Sequence of chain 37.A:
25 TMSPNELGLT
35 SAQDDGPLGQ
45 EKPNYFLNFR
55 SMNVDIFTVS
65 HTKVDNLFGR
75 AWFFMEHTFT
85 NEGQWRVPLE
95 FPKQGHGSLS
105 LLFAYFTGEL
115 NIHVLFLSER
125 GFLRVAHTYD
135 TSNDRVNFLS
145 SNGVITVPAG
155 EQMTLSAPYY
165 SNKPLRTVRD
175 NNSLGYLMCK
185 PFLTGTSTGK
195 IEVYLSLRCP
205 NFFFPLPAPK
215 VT

A protein and the small-molecule ligand that binds it are described below.
Small molecule (SMILES): Nc1ncnc2c1ncn2[C@@H]1O[C@H](CO)[C@@H](O[P](=O)(O)OC[C@H]2O[C@@H](n3ccc(=O)[nH]c3=O)[C@H](O)[C@@H]2O[P](=O)(O)OC[C@H]2O[C@@H](n3ccc(=O)[nH]c3=O)[C@H](O)[C@@H]2O[P](=O)(O)OC[C@H]2O[C@@H](n3ccc(=O)[nH]c3=O)[C@H](O)[C@@H]2O[P](=O)(O)OC[C@H]2O[C@@H](n3ccc(=O)[nH]c3=O)[C@H](O)[C@@H]2O[P](=O)(O)OC[C@H]2O[C@@H](n3ccc(=O)[nH]c3=O)[C@H](O)[C@@H]2O)[C@H]1O

Sequence of chain 39.B:
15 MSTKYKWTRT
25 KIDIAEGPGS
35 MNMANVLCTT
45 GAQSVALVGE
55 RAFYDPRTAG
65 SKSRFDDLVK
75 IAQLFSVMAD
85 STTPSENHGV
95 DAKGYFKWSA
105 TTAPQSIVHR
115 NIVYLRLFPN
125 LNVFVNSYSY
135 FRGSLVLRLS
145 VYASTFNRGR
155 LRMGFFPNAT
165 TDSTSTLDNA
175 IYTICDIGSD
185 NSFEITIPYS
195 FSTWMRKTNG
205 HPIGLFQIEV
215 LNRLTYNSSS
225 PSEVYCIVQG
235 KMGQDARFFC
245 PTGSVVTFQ

Sequence of chain 40.B:
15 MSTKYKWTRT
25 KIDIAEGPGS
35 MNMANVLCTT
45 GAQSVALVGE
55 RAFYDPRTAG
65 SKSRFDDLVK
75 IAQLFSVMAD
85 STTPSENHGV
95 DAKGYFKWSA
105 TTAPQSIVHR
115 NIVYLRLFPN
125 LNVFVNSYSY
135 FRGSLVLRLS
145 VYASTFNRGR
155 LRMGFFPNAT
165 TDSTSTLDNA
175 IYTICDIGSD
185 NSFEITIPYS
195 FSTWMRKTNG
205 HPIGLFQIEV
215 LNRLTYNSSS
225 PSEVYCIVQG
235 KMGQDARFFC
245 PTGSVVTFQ

Sequence of chain 37.B:
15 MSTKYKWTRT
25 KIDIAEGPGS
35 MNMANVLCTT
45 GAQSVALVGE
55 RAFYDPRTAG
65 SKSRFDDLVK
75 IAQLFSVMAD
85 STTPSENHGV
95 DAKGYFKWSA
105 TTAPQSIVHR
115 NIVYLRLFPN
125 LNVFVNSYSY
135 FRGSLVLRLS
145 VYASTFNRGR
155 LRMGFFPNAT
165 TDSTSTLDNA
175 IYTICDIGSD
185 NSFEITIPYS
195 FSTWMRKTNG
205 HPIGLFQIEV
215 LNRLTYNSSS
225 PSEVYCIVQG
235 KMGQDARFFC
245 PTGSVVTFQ

Binding-site contacts:
Ligand atom N3 contacts residue ARG55 of chain 37.B at 3.2 Å (salt-bridge).
Ligand atom O2 contacts residue TYR58 of chain 37.B at 3.6 Å.
Ligand atom O2' contacts residue TYR19 of chain 39.B at 3.7 Å.
Ligand atom OP1 contacts residue THR17 of chain 40.B at 3.7 Å.
Ligand atom O2' contacts residue CYS203 of chain 37.A at 3.3 Å (h-bond).
Ligand atom C1' contacts residue ARG68 of chain 37.B at 3.8 Å.
Ligand atom C2' contacts residue THR17 of chain 40.B at 3.7 Å.
Ligand atom P contacts residue TYR19 of chain 39.B at 4.0 Å.
Ligand atom O2 contacts residue TRP21 of chain 40.B at 2.9 Å.
Ligand atom OP1 contacts residue TYR19 of chain 39.B at 3.6 Å (h-bond).
Ligand atom C6 contacts residue TYR58 of chain 37.B at 3.8 Å (hydrophobic).
Ligand atom O2' contacts residue ARG55 of chain 37.B at 3.8 Å.
Ligand atom C1' contacts residue TRP21 of chain 40.B at 3.9 Å (hydrophobic).
Ligand atom C2 contacts residue TRP21 of chain 40.B at 3.2 Å (hydrophobic).
Ligand atom O4' contacts residue ARG202 of chain 37.A at 3.9 Å.
Ligand atom OP2 contacts residue ARG55 of chain 37.B at 2.9 Å (salt-bridge).
Ligand atom OP2 contacts residue THR17 of chain 40.B at 3.5 Å.
Ligand atom C4 contacts residue TRP21 of chain 40.B at 3.7 Å (hydrophobic).
Ligand atom O2' contacts residue THR17 of chain 40.B at 2.8 Å.
Ligand atom N1 contacts residue ALA56 of chain 37.B at 3.2 Å (h-bond).
Ligand atom C5' contacts residue ARG202 of chain 37.A at 3.9 Å.
Ligand atom O2' contacts residue LEU41 of chain 37.B at 3.8 Å.
Ligand atom O4' contacts residue ARG68 of chain 37.B at 3.0 Å (salt-bridge).
Ligand atom C4' contacts residue TYR19 of chain 39.B at 3.8 Å (hydrophobic).
Ligand atom N1 contacts residue TYR58 of chain 37.B at 3.5 Å.
Ligand atom N1 contacts residue ARG68 of chain 37.B at 3.9 Å.
Ligand atom OP2 contacts residue ARG202 of chain 37.A at 3.6 Å.
Ligand atom O3' contacts residue TYR19 of chain 39.B at 3.0 Å (h-bond).
Ligand atom C2 contacts residue TYR58 of chain 37.B at 3.8 Å (hydrophobic).
Ligand atom N1 contacts residue TRP21 of chain 40.B at 3.8 Å.
Ligand atom N6 contacts residue TYR58 of chain 37.B at 3.5 Å (h-bond).
Ligand atom C2' contacts residue ARG55 of chain 37.B at 3.4 Å.
Ligand atom C2 contacts residue ARG55 of chain 37.B at 3.1 Å.
Ligand atom OP1 contacts residue MET15 of chain 40.B at 3.1 Å.
Ligand atom C2 contacts residue ALA56 of chain 37.B at 3.8 Å (hydrophobic).
Ligand atom N3 contacts residue TRP21 of chain 40.B at 3.2 Å.
Ligand atom O4 contacts residue TRP21 of chain 40.B at 3.4 Å.
Ligand atom O2' contacts residue THR44 of chain 37.B at 3.9 Å.
Ligand atom O2' contacts residue ARG55 of chain 37.B at 3.1 Å (salt-bridge).
Ligand atom P contacts residue THR17 of chain 40.B at 3.9 Å.